The small molecule below binds the protein below.
Small molecule (SMILES): Nc1ncnc2c1ncn2[C@@H]1O[C@H](CO[P](=O)(O)O[P](=O)(O)NP(=O)(O)O)[C@@H](O)[C@H]1O

Binding-site contacts:
Ligand atom O3A contacts residue GLY145 of chain 1.A at 3.1 Å.
Ligand atom N3B contacts residue GLY145 of chain 1.A at 3.1 Å (h-bond).
Ligand atom O2A contacts residue PHE148 of chain 1.A at 3.0 Å (h-bond).
Ligand atom O1G contacts residue GLY147 of chain 1.A at 3.0 Å (h-bond).
Ligand atom O1A contacts residue PHE148 of chain 1.A at 3.1 Å (h-bond).
Ligand atom O1G contacts residue VAL146 of chain 1.A at 3.0 Å (h-bond).
Ligand atom O2A contacts residue VAL146 of chain 1.A at 3.4 Å (h-bond).
Ligand atom O1A contacts residue MG1 of chain 1.D at 2.0 Å.
Ligand atom O4' contacts residue ASN114 of chain 1.A at 3.5 Å.
Ligand atom N6 contacts residue ASP101 of chain 1.A at 2.8 Å (salt-bridge).
Ligand atom PG contacts residue MG1 of chain 1.D at 3.3 Å.
Ligand atom O2A contacts residue GLY145 of chain 1.A at 3.5 Å.
Ligand atom N1 contacts residue ALA66 of chain 1.A at 3.4 Å.
Ligand atom O2G contacts residue MG1 of chain 1.D at 2.0 Å.
Ligand atom O3A contacts residue MG1 of chain 1.D at 3.3 Å.
Ligand atom O1A contacts residue GLY147 of chain 1.A at 3.6 Å (h-bond).
Ligand atom O2G contacts residue ARG345 of chain 1.A at 3.5 Å (salt-bridge).
Ligand atom N3B contacts residue PHE144 of chain 1.A at 3.3 Å (h-bond).
Ligand atom O3G contacts residue ARG345 of chain 1.A at 1.3 Å (salt-bridge).
Ligand atom O1B contacts residue SER121 of chain 1.A at 2.7 Å (h-bond).
Ligand atom O1G contacts residue GLY145 of chain 1.A at 3.0 Å (h-bond).
Ligand atom O2A contacts residue GLY147 of chain 1.A at 3.3 Å (h-bond).
Ligand atom N7 contacts residue ASN62 of chain 1.A at 3.5 Å.
Ligand atom O2' contacts residue ASN114 of chain 1.A at 3.4 Å (h-bond).
Ligand atom PG contacts residue ARG345 of chain 1.A at 2.9 Å.
Ligand atom PA contacts residue MG1 of chain 1.D at 3.1 Å.
Ligand atom O2B contacts residue MG1 of chain 1.D at 2.0 Å.
Ligand atom O1G contacts residue PHE144 of chain 1.A at 3.6 Å.
Ligand atom O2B contacts residue ASN62 of chain 1.A at 3.0 Å (h-bond).
Ligand atom N3B contacts residue GLY142 of chain 1.A at 3.4 Å.
Ligand atom N3B contacts residue GLN143 of chain 1.A at 3.0 Å (h-bond).
Ligand atom PB contacts residue MG1 of chain 1.D at 3.1 Å.
Ligand atom O3G contacts residue PHE144 of chain 1.A at 3.4 Å (h-bond).
Ligand atom O3' contacts residue SER123 of chain 1.A at 3.1 Å (h-bond).
Ligand atom O2G contacts residue GLU58 of chain 1.A at 3.5 Å (salt-bridge).
Ligand atom O2' contacts residue GLY122 of chain 1.A at 3.5 Å.
Ligand atom O3G contacts residue GLN143 of chain 1.A at 3.1 Å (h-bond).
Ligand atom O3' contacts residue GLY122 of chain 1.A at 2.8 Å (h-bond).
Ligand atom N1 contacts residue THR194 of chain 1.A at 3.5 Å (h-bond).
Ligand atom O1A contacts residue ASN62 of chain 1.A at 2.9 Å (h-bond).

Sequence of chain 1.A:
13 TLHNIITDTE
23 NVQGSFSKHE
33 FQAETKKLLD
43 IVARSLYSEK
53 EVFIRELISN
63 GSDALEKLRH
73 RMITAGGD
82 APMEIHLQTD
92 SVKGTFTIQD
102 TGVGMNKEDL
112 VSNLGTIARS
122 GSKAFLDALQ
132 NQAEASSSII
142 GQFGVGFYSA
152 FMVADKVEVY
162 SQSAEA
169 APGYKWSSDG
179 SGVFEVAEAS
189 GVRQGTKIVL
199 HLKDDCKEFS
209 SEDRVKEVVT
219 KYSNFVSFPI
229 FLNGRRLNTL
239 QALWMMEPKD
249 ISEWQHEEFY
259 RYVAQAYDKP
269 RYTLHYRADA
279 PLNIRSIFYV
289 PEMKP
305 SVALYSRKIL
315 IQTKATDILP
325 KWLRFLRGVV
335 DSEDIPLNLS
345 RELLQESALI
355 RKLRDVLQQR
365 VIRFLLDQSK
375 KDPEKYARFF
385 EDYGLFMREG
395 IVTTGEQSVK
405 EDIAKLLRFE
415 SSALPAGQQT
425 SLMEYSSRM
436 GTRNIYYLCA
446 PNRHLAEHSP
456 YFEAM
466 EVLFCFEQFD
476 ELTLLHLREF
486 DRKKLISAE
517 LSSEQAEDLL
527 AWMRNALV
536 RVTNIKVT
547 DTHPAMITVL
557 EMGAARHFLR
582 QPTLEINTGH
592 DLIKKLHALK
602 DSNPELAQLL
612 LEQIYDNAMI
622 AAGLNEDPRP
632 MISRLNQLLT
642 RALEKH